This protein binds this small molecule.
Small molecule (SMILES): c1cn[nH]c1

Sequence of chain 1.A:
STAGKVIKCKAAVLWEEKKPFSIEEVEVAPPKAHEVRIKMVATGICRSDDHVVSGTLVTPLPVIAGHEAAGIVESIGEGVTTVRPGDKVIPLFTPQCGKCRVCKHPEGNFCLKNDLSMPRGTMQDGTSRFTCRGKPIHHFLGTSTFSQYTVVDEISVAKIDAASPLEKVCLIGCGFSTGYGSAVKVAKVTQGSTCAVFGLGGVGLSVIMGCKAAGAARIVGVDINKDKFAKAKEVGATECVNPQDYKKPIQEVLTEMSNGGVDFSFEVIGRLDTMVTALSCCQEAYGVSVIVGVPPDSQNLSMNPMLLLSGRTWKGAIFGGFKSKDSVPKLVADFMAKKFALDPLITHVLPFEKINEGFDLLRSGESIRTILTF

Binding-site contacts:
Ligand atom N2 contacts residue HIS67 of chain 1.A at 4.3 Å.
Ligand atom C5 contacts residue ZN1 of chain 1.C at 3.1 Å.
Ligand atom N1 contacts residue NAJ1 of chain 1.E at 2.8 Å.
Ligand atom C3 contacts residue NAJ1 of chain 1.E at 2.7 Å.
Ligand atom C4 contacts residue LEU141 of chain 1.A at 4.2 Å (hydrophobic).
Ligand atom C3 contacts residue VAL294 of chain 1.A at 4.3 Å (hydrophobic).
Ligand atom C5 contacts residue SER48 of chain 1.A at 3.3 Å.
Ligand atom C5 contacts residue HIS67 of chain 1.A at 3.2 Å.
Ligand atom N1 contacts residue SER48 of chain 1.A at 3.1 Å (h-bond).
Ligand atom N2 contacts residue ZN1 of chain 1.C at 3.1 Å.
Ligand atom C4 contacts residue SER48 of chain 1.A at 3.7 Å.
Ligand atom C5 contacts residue PHE93 of chain 1.A at 4.0 Å (hydrophobic).
Ligand atom N1 contacts residue CYS46 of chain 1.A at 3.7 Å.
Ligand atom C3 contacts residue ZN1 of chain 1.C at 4.3 Å.
Ligand atom C3 contacts residue SER48 of chain 1.A at 3.6 Å.
Ligand atom C4 contacts residue ZN1 of chain 1.C at 4.3 Å.
Ligand atom C4 contacts residue NAJ1 of chain 1.E at 3.8 Å.
Ligand atom N2 contacts residue CYS46 of chain 1.A at 4.4 Å.
Ligand atom C5 contacts residue LEU141 of chain 1.A at 4.0 Å (hydrophobic).
Ligand atom N2 contacts residue SER48 of chain 1.A at 3.3 Å (h-bond).
Ligand atom C5 contacts residue NAJ1 of chain 1.E at 3.9 Å.
Ligand atom C4 contacts residue PHE93 of chain 1.A at 3.7 Å (hydrophobic).
Ligand atom N1 contacts residue CYS174 of chain 1.A at 3.4 Å (h-bond).
Ligand atom N2 contacts residue NAJ1 of chain 1.E at 1.8 Å.
Ligand atom N2 contacts residue CYS174 of chain 1.A at 3.8 Å.
Ligand atom N1 contacts residue HIS67 of chain 1.A at 3.1 Å (h-bond).
Ligand atom N1 contacts residue ZN1 of chain 1.C at 2.1 Å.
Ligand atom N2 contacts residue PHE93 of chain 1.A at 3.9 Å.
Ligand atom C3 contacts residue PHE93 of chain 1.A at 3.9 Å (hydrophobic).
Ligand atom N1 contacts residue PHE93 of chain 1.A at 4.0 Å.